Sequence of chain 1.C:
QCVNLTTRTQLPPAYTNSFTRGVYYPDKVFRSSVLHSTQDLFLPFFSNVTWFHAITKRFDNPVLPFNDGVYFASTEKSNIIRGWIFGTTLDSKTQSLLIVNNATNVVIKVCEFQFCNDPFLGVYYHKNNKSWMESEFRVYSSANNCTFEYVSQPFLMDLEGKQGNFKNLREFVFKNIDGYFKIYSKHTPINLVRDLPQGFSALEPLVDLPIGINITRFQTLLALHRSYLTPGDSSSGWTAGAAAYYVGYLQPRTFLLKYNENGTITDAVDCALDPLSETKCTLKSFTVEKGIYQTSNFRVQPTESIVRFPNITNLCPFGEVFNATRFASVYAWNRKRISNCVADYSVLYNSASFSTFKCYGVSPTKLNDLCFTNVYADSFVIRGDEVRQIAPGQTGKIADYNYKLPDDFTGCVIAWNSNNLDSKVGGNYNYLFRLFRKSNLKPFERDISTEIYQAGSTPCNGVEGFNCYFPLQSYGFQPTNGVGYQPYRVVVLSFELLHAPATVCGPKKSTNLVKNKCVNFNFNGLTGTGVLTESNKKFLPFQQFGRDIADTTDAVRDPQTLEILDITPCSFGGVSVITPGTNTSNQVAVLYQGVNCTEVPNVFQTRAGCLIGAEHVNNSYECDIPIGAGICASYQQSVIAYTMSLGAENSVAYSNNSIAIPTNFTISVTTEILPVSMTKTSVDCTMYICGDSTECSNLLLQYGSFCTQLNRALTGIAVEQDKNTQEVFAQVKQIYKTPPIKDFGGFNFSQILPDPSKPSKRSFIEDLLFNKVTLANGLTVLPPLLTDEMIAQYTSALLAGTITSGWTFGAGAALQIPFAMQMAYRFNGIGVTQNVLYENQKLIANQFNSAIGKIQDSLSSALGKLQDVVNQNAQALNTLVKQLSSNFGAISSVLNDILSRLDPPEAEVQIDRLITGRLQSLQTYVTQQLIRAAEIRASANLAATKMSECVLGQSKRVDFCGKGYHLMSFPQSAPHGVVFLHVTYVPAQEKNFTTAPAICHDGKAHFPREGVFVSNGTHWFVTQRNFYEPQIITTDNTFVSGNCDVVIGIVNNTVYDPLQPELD

This small molecule binds to this protein.
Small molecule (SMILES): CC(=O)N[C@@H]1[C@@H](O)[C@H](O)[C@@H](CO)O[C@H]1O

Binding-site contacts:
Ligand atom C6 contacts residue ALA735 of chain 1.C at 4.4 Å (hydrophobic).
Ligand atom C8 contacts residue GLU1101 of chain 1.C at 4.3 Å.
Ligand atom C4 contacts residue ASN1103 of chain 1.C at 4.2 Å.
Ligand atom C1 contacts residue GLN924 of chain 1.A at 3.9 Å.
Ligand atom O4 contacts residue ALA735 of chain 1.C at 4.4 Å.
Ligand atom C5 contacts residue ASN1103 of chain 1.C at 3.6 Å.
Ligand atom C2 contacts residue ASN1103 of chain 1.C at 2.5 Å.
Ligand atom C8 contacts residue ASN1103 of chain 1.C at 3.7 Å.
Ligand atom C7 contacts residue LYS1102 of chain 1.C at 4.3 Å.
Ligand atom C5 contacts residue ALA735 of chain 1.C at 3.8 Å (hydrophobic).
Ligand atom C1 contacts residue ASN1103 of chain 1.C at 1.4 Å.
Ligand atom C8 contacts residue LYS1102 of chain 1.C at 4.5 Å.
Ligand atom O7 contacts residue GLU1101 of chain 1.C at 3.1 Å.
Ligand atom N2 contacts residue ASN1103 of chain 1.C at 3.0 Å (h-bond).
Ligand atom O5 contacts residue ASN1103 of chain 1.C at 2.3 Å (h-bond).
Ligand atom C7 contacts residue GLU1101 of chain 1.C at 4.3 Å.
Ligand atom O7 contacts residue ASN1103 of chain 1.C at 4.3 Å.
Ligand atom C7 contacts residue ASN1103 of chain 1.C at 3.8 Å.
Ligand atom O7 contacts residue LYS1102 of chain 1.C at 3.7 Å.
Ligand atom C3 contacts residue ASN1103 of chain 1.C at 3.8 Å.

Sequence of chain 1.A:
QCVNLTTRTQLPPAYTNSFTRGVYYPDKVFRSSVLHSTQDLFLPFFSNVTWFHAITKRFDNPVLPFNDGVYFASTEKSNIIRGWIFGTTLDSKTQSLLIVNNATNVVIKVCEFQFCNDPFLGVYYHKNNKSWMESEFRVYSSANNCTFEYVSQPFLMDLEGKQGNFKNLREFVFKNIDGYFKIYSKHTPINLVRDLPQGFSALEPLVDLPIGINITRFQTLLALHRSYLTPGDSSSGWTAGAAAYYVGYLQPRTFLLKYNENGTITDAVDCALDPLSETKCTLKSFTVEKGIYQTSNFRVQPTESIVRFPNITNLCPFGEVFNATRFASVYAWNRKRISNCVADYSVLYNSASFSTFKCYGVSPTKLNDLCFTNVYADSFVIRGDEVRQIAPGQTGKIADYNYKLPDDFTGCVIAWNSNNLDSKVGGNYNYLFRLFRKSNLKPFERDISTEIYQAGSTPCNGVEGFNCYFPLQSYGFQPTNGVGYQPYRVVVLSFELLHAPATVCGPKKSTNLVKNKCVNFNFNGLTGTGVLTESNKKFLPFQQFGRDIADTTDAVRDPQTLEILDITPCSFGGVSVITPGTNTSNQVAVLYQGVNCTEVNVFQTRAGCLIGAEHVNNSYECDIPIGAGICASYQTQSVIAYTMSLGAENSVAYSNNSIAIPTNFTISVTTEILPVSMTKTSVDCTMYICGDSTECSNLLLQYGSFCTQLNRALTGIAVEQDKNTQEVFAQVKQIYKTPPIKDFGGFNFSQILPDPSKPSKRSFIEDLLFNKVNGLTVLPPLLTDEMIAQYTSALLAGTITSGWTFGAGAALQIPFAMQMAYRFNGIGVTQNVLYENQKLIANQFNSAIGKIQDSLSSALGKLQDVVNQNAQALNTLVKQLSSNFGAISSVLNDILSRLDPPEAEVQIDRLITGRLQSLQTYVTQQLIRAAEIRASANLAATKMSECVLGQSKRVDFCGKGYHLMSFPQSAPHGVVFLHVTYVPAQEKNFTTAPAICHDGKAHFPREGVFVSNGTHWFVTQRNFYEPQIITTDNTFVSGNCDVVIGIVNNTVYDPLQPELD